Binding-site contacts:
Ligand atom C1 contacts residue ASN363 of chain 1.C at 1.4 Å.
Ligand atom N2 contacts residue ASN363 of chain 1.C at 3.7 Å.
Ligand atom C3 contacts residue ASN352 of chain 1.C at 3.4 Å.
Ligand atom C7 contacts residue ARG345 of chain 1.C at 4.2 Å.
Ligand atom O5 contacts residue ASN363 of chain 1.C at 2.4 Å (h-bond).
Ligand atom C2 contacts residue ASN363 of chain 1.C at 2.5 Å.
Ligand atom C1 contacts residue ASN352 of chain 1.C at 3.6 Å.
Ligand atom C8 contacts residue ARG345 of chain 1.C at 3.7 Å.
Ligand atom O3 contacts residue ARG345 of chain 1.C at 4.1 Å.
Ligand atom C8 contacts residue PHE346 of chain 1.C at 3.9 Å (hydrophobic).
Ligand atom C1 contacts residue GLN354 of chain 1.C at 4.5 Å.
Ligand atom O7 contacts residue GLN354 of chain 1.C at 4.4 Å.
Ligand atom O3 contacts residue ASN363 of chain 1.C at 3.5 Å (h-bond).
Ligand atom C2 contacts residue ASN352 of chain 1.C at 3.9 Å.
Ligand atom C3 contacts residue ASN363 of chain 1.C at 3.4 Å.
Ligand atom O3 contacts residue ASN352 of chain 1.C at 2.5 Å (h-bond).
Ligand atom O3 contacts residue GLN354 of chain 1.C at 3.3 Å (h-bond).
Ligand atom O7 contacts residue ASN363 of chain 1.C at 3.2 Å (h-bond).
Ligand atom O5 contacts residue ASN352 of chain 1.C at 3.4 Å (h-bond).
Ligand atom C2 contacts residue ARG345 of chain 1.C at 4.3 Å.
Ligand atom C2 contacts residue GLN354 of chain 1.C at 4.0 Å.
Ligand atom C3 contacts residue GLN354 of chain 1.C at 4.2 Å.
Ligand atom O7 contacts residue ARG345 of chain 1.C at 3.3 Å (salt-bridge).
Ligand atom C5 contacts residue ASN352 of chain 1.C at 4.0 Å.
Ligand atom C4 contacts residue ASN363 of chain 1.C at 4.0 Å.
Ligand atom C5 contacts residue ASN363 of chain 1.C at 3.7 Å.
Ligand atom C4 contacts residue ASN352 of chain 1.C at 3.4 Å.
Ligand atom C7 contacts residue ASN363 of chain 1.C at 3.8 Å.

Sequence of chain 1.C:
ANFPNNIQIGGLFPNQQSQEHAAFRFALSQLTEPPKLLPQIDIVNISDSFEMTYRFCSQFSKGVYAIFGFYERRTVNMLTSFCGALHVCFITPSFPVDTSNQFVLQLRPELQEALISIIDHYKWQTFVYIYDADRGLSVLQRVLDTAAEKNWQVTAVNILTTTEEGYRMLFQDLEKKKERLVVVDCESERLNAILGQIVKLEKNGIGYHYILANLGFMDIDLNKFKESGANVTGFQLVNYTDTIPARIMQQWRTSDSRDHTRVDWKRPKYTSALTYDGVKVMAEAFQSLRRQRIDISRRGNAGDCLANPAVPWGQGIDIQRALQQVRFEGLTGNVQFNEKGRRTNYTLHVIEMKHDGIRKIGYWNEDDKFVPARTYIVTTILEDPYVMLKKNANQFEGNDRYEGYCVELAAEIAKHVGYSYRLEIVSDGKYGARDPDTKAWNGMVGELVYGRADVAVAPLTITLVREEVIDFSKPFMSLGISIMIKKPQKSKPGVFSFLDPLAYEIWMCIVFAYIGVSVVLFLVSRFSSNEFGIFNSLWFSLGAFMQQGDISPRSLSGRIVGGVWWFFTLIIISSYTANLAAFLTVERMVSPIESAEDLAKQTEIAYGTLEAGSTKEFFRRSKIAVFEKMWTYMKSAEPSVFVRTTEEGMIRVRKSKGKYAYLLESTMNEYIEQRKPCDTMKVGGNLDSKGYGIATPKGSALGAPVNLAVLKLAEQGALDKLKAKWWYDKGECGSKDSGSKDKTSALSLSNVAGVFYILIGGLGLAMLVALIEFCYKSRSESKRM

The protein below binds the small molecule below.
Small molecule (SMILES): CC(=O)N[C@H]1[C@H](O[C@H]2[C@H](O)[C@@H](NC(C)=O)CO[C@@H]2CO)O[C@H](CO)[C@@H](O)[C@@H]1O